A small-molecule ligand and the protein it binds are described below.
Small molecule (SMILES): Nc1ccn([C@H]2C[C@H](O[P](=O)(O)OC[C@H]3O[C@@H](n4cnc5c(N)ncnc54)C[C@@H]3O[P](=O)(O)OC[C@H]3O[C@@H](n4cnc5c(N)ncnc54)C[C@@H]3O[P](=O)(O)OC[C@H]3O[C@@H](n4cnc5c(N)ncnc54)C[C@@H]3O)[C@@H](COP(=O)=O)O2)c(=O)n1

Binding-site contacts:
Ligand atom C4 contacts residue TRP60 of chain 16.A at 3.5 Å (hydrophobic).
Ligand atom O3' contacts residue TRP60 of chain 16.A at 4.4 Å.
Ligand atom C4' contacts residue PRO276 of chain 16.A at 3.7 Å (hydrophobic).
Ligand atom O4' contacts residue TRP60 of chain 16.A at 4.2 Å.
Ligand atom OP2 contacts residue TRP60 of chain 16.A at 4.4 Å.
Ligand atom OP1 contacts residue PRO276 of chain 16.A at 3.1 Å.
Ligand atom C6 contacts residue TRP60 of chain 16.A at 3.4 Å (hydrophobic).
Ligand atom OP1 contacts residue ASN139 of chain 16.A at 3.1 Å (h-bond).
Ligand atom C2 contacts residue TRP60 of chain 16.A at 3.4 Å (hydrophobic).
Ligand atom O5' contacts residue TRP60 of chain 16.A at 3.8 Å.
Ligand atom C4' contacts residue GLN137 of chain 16.A at 4.1 Å.
Ligand atom OP1 contacts residue GLN137 of chain 16.A at 4.4 Å.
Ligand atom N6 contacts residue ASP58 of chain 16.A at 4.3 Å.
Ligand atom OP1 contacts residue ASN275 of chain 16.A at 4.5 Å.
Ligand atom P contacts residue PRO276 of chain 16.A at 3.8 Å.
Ligand atom OP2 contacts residue ASN139 of chain 16.A at 3.3 Å (h-bond).
Ligand atom O5' contacts residue PRO276 of chain 16.A at 2.8 Å.
Ligand atom P contacts residue ASN139 of chain 16.A at 3.7 Å.
Ligand atom C1' contacts residue TRP60 of chain 16.A at 3.5 Å (hydrophobic).
Ligand atom C3' contacts residue PRO276 of chain 16.A at 3.2 Å (hydrophobic).
Ligand atom N6 contacts residue GLY57 of chain 16.A at 3.7 Å.
Ligand atom N7 contacts residue TRP60 of chain 16.A at 3.9 Å.
Ligand atom OP2 contacts residue GLN137 of chain 16.A at 3.8 Å.
Ligand atom OP2 contacts residue PRO276 of chain 16.A at 3.9 Å.
Ligand atom O5' contacts residue GLN137 of chain 16.A at 4.3 Å.
Ligand atom C8 contacts residue TRP60 of chain 16.A at 4.4 Å (hydrophobic).
Ligand atom OP2 contacts residue ARG534 of chain 16.A at 3.6 Å.
Ligand atom O3' contacts residue PRO276 of chain 16.A at 3.4 Å.
Ligand atom C3' contacts residue GLN137 of chain 16.A at 2.6 Å.
Ligand atom C5' contacts residue PRO276 of chain 16.A at 3.7 Å (hydrophobic).
Ligand atom N9 contacts residue TRP60 of chain 16.A at 3.8 Å.
Ligand atom C1' contacts residue GLN137 of chain 16.A at 4.0 Å.
Ligand atom N6 contacts residue TRP60 of chain 16.A at 3.0 Å.
Ligand atom C2' contacts residue TRP60 of chain 16.A at 4.1 Å (hydrophobic).
Ligand atom N1 contacts residue TRP60 of chain 16.A at 3.5 Å.
Ligand atom O3' contacts residue GLN137 of chain 16.A at 2.1 Å (h-bond).
Ligand atom N3 contacts residue TRP60 of chain 16.A at 3.0 Å.
Ligand atom P contacts residue GLN137 of chain 16.A at 3.5 Å.
Ligand atom C5 contacts residue TRP60 of chain 16.A at 3.8 Å (hydrophobic).
Ligand atom C2' contacts residue GLN137 of chain 16.A at 2.9 Å.

Sequence of chain 16.A:
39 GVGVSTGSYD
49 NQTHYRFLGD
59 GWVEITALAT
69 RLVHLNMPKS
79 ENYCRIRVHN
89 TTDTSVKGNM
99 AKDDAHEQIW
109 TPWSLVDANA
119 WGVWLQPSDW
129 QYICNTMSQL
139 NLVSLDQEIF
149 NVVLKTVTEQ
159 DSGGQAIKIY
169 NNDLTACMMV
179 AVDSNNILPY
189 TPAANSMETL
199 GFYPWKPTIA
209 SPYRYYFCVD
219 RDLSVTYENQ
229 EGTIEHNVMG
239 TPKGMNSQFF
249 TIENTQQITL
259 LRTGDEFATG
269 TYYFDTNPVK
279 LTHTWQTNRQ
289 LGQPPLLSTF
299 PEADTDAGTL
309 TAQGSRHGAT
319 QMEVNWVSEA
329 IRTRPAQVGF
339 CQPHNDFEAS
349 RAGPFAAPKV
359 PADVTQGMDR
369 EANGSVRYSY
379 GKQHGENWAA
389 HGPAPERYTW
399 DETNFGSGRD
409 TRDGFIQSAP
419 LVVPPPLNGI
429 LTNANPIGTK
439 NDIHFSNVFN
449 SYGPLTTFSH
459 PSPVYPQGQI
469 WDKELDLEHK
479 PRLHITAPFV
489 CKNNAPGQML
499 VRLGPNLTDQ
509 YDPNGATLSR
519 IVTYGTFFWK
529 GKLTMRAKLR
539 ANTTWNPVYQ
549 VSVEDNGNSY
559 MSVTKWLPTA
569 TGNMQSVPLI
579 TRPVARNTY